Binding-site contacts:
Ligand atom O7 contacts residue ASN12 of chain 55.F at 3.7 Å.
Ligand atom C5 contacts residue ASN12 of chain 55.F at 4.1 Å.
Ligand atom C1 contacts residue ASN12 of chain 55.F at 2.1 Å.
Ligand atom C7 contacts residue ASN12 of chain 55.F at 3.9 Å.
Ligand atom N2 contacts residue ASN12 of chain 55.F at 3.8 Å.
Ligand atom C2 contacts residue ASN12 of chain 55.F at 3.2 Å.
Ligand atom O5 contacts residue ASN12 of chain 55.F at 2.7 Å (h-bond).

Sequence of chain 55.F:
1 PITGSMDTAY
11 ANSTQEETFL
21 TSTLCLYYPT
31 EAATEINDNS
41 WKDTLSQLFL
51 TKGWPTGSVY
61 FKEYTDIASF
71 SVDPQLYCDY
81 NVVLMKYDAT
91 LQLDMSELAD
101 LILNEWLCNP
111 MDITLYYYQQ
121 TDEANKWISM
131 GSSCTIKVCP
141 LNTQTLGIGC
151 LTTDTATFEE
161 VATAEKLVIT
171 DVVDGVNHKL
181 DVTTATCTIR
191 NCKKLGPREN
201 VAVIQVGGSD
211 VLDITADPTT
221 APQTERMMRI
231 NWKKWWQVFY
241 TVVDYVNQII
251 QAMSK

The small molecule below binds the protein below.
Small molecule (SMILES): CC(=O)N[C@H]1[C@H](O[C@H]2[C@H](O)[C@@H](NC(C)=O)CO[C@@H]2CO)O[C@H](CO)[C@@H](O)[C@@H]1O